This protein binds this small molecule.
Small molecule (SMILES): CC(=O)N[C@H]1[C@H](O[C@H]2[C@H](O)[C@@H](NC(C)=O)CO[C@@H]2CO)O[C@H](CO)[C@@H](O[C@@H]2O[C@H](CO)[C@@H](O)[C@H](O)[C@@H]2O)[C@@H]1O

Sequence of chain 1.H:
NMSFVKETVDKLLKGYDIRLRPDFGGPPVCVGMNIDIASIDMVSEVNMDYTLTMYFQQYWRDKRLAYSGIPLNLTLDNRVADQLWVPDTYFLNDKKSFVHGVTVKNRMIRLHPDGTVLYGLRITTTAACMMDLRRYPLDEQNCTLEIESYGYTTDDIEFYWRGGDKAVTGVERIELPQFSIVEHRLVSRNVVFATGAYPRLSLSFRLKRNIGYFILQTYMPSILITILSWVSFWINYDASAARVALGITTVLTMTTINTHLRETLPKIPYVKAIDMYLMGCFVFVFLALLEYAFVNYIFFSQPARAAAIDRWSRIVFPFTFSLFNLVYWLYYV

Binding-site contacts:
Ligand atom O7 contacts residue ASN105 of chain 1.H at 4.0 Å.
Ligand atom C5 contacts residue ASN105 of chain 1.H at 3.6 Å.
Ligand atom N2 contacts residue ASN105 of chain 1.H at 3.0 Å (h-bond).
Ligand atom N2 contacts residue HIS144 of chain 1.H at 3.3 Å (h-bond).
Ligand atom C8 contacts residue HIS144 of chain 1.H at 4.4 Å.
Ligand atom C3 contacts residue ASN105 of chain 1.H at 3.7 Å.
Ligand atom C2 contacts residue HIS144 of chain 1.H at 3.9 Å.
Ligand atom C7 contacts residue ASN105 of chain 1.H at 3.5 Å.
Ligand atom C7 contacts residue HIS144 of chain 1.H at 4.4 Å.
Ligand atom C4 contacts residue ASN105 of chain 1.H at 4.1 Å.
Ligand atom C8 contacts residue ARG142 of chain 1.H at 3.4 Å.
Ligand atom O5 contacts residue ASN105 of chain 1.H at 2.2 Å (h-bond).
Ligand atom C1 contacts residue ASN105 of chain 1.H at 1.4 Å.
Ligand atom C2 contacts residue ASN105 of chain 1.H at 2.4 Å.
Ligand atom C8 contacts residue ASN105 of chain 1.H at 3.9 Å.